Sequence of chain 1.B:
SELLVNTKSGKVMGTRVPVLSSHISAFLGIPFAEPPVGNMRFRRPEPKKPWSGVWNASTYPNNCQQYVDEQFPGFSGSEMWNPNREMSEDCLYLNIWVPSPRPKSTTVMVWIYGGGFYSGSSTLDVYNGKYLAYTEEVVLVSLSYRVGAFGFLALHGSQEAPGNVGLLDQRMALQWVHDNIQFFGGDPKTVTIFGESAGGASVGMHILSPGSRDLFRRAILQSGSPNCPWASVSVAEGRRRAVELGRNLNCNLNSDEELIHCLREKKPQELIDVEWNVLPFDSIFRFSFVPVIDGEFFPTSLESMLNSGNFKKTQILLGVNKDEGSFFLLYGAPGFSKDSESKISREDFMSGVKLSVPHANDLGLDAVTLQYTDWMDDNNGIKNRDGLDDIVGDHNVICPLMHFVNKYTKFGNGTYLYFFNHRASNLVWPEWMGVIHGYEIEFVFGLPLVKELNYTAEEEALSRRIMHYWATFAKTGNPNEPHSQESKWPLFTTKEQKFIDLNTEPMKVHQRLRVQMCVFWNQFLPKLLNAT

A small-molecule ligand and the protein it binds are described below.
Small molecule (SMILES): CCOP(=O)(O)N(C)C

Binding-site contacts:
Ligand atom C04 contacts residue SER200 of chain 1.B at 3.7 Å.
Ligand atom C04 contacts residue TRP233 of chain 1.B at 4.2 Å (hydrophobic).
Ligand atom N03 contacts residue TRP233 of chain 1.B at 3.9 Å.
Ligand atom O02 contacts residue GLY119 of chain 1.B at 2.6 Å (h-bond).
Ligand atom P01 contacts residue GLY119 of chain 1.B at 3.7 Å.
Ligand atom N03 contacts residue PHE288 of chain 1.B at 4.2 Å.
Ligand atom C04 contacts residue GLY119 of chain 1.B at 3.6 Å.
Ligand atom O06 contacts residue SER200 of chain 1.B at 2.5 Å (h-bond).
Ligand atom C07 contacts residue GLY118 of chain 1.B at 3.6 Å.
Ligand atom P01 contacts residue ALA201 of chain 1.B at 3.4 Å.
Ligand atom O02 contacts residue ALA201 of chain 1.B at 3.0 Å (h-bond).
Ligand atom O06 contacts residue PHE331 of chain 1.B at 4.0 Å.
Ligand atom C07 contacts residue GLY119 of chain 1.B at 3.8 Å.
Ligand atom N03 contacts residue ALA201 of chain 1.B at 3.8 Å.
Ligand atom C04 contacts residue PHE331 of chain 1.B at 4.2 Å (hydrophobic).
Ligand atom O02 contacts residue P6G1 of chain 1.U at 4.2 Å.
Ligand atom N03 contacts residue GLY119 of chain 1.B at 4.1 Å.
Ligand atom C07 contacts residue HIS440 of chain 1.B at 3.5 Å.
Ligand atom C07 contacts residue P6G1 of chain 1.U at 3.1 Å.
Ligand atom C05 contacts residue SER200 of chain 1.B at 2.5 Å.
Ligand atom N03 contacts residue SER200 of chain 1.B at 2.4 Å (h-bond).
Ligand atom C05 contacts residue PHE288 of chain 1.B at 3.4 Å (hydrophobic).
Ligand atom C07 contacts residue SER200 of chain 1.B at 3.7 Å.
Ligand atom O02 contacts residue GLY118 of chain 1.B at 2.6 Å (h-bond).
Ligand atom C08 contacts residue TYR121 of chain 1.B at 4.0 Å (hydrophobic).
Ligand atom O02 contacts residue GLY117 of chain 1.B at 3.6 Å.
Ligand atom C08 contacts residue GLY118 of chain 1.B at 4.0 Å.
Ligand atom O06 contacts residue HIS440 of chain 1.B at 2.6 Å (h-bond).
Ligand atom C04 contacts residue PHE290 of chain 1.B at 3.2 Å (hydrophobic).
Ligand atom P01 contacts residue SER200 of chain 1.B at 1.6 Å.
Ligand atom C04 contacts residue PHE288 of chain 1.B at 3.8 Å (hydrophobic).
Ligand atom C08 contacts residue P6G1 of chain 1.U at 3.7 Å.
Ligand atom P01 contacts residue GLY118 of chain 1.B at 3.9 Å.
Ligand atom O06 contacts residue P6G1 of chain 1.U at 3.5 Å (h-bond).
Ligand atom C08 contacts residue PHE331 of chain 1.B at 4.2 Å (hydrophobic).
Ligand atom C05 contacts residue TRP233 of chain 1.B at 3.5 Å (hydrophobic).
Ligand atom O06 contacts residue GLY118 of chain 1.B at 4.2 Å.
Ligand atom O02 contacts residue SER200 of chain 1.B at 2.6 Å (h-bond).
Ligand atom P01 contacts residue HIS440 of chain 1.B at 3.6 Å.
Ligand atom C08 contacts residue GLY119 of chain 1.B at 4.0 Å.